Sequence of chain 1.H:
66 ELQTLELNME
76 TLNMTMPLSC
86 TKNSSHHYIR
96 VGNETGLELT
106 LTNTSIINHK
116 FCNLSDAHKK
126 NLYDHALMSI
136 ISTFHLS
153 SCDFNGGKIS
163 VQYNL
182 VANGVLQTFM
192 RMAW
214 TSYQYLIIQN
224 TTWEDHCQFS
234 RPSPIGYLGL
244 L

The protein below binds the small molecule below.
Small molecule (SMILES): CC(=O)N[C@@H]1[C@@H](O)[C@H](O)[C@@H](CO)O[C@H]1O

Binding-site contacts:
Ligand atom C3 contacts residue TYR218 of chain 1.H at 4.0 Å (hydrophobic).
Ligand atom O5 contacts residue ASN166 of chain 1.H at 2.5 Å (h-bond).
Ligand atom C8 contacts residue ILE112 of chain 1.H at 4.4 Å (hydrophobic).
Ligand atom O6 contacts residue ASN166 of chain 1.H at 3.9 Å.
Ligand atom C7 contacts residue GLN164 of chain 1.H at 4.2 Å.
Ligand atom C7 contacts residue ASN166 of chain 1.H at 3.5 Å.
Ligand atom C1 contacts residue TYR218 of chain 1.H at 3.8 Å (hydrophobic).
Ligand atom C6 contacts residue ASN166 of chain 1.H at 3.2 Å.
Ligand atom N2 contacts residue LYS115 of chain 1.H at 4.0 Å.
Ligand atom C8 contacts residue ASN113 of chain 1.H at 4.0 Å.
Ligand atom C5 contacts residue ASN166 of chain 1.H at 3.3 Å.
Ligand atom O6 contacts residue LEU167 of chain 1.H at 4.0 Å.
Ligand atom C2 contacts residue ASN166 of chain 1.H at 2.5 Å.
Ligand atom C4 contacts residue ASN166 of chain 1.H at 3.9 Å.
Ligand atom O7 contacts residue ASN166 of chain 1.H at 3.1 Å (h-bond).
Ligand atom O7 contacts residue SER153 of chain 1.H at 3.7 Å.
Ligand atom C3 contacts residue ASN166 of chain 1.H at 3.7 Å.
Ligand atom O5 contacts residue TYR218 of chain 1.H at 3.5 Å (h-bond).
Ligand atom C8 contacts residue LYS115 of chain 1.H at 3.8 Å.
Ligand atom C7 contacts residue LYS115 of chain 1.H at 3.6 Å.
Ligand atom C1 contacts residue ASN166 of chain 1.H at 1.4 Å.
Ligand atom N2 contacts residue GLN164 of chain 1.H at 4.2 Å.
Ligand atom C8 contacts residue SER153 of chain 1.H at 3.3 Å.
Ligand atom O3 contacts residue LYS115 of chain 1.H at 4.2 Å.
Ligand atom C8 contacts residue HIS114 of chain 1.H at 3.4 Å.
Ligand atom C5 contacts residue TYR218 of chain 1.H at 4.2 Å (hydrophobic).
Ligand atom C7 contacts residue SER153 of chain 1.H at 3.9 Å.
Ligand atom N2 contacts residue ASN166 of chain 1.H at 3.3 Å (h-bond).
Ligand atom C8 contacts residue GLN164 of chain 1.H at 3.9 Å.
Ligand atom O7 contacts residue LYS115 of chain 1.H at 3.5 Å.